Sequence of chain 1.F:
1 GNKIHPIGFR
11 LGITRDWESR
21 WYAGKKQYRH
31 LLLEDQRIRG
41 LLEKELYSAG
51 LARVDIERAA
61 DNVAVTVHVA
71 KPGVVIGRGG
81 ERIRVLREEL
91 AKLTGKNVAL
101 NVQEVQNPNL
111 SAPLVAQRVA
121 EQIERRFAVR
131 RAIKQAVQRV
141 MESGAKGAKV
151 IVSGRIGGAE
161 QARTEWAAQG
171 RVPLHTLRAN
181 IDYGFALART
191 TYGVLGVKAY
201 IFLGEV

Binding-site contacts:
Ligand atom C2' contacts residue GLN161 of chain 1.F at 4.3 Å.
Ligand atom N1 contacts residue GLN161 of chain 1.F at 4.0 Å.
Ligand atom C2 contacts residue GLN161 of chain 1.F at 4.3 Å.
Ligand atom O4' contacts residue GLN161 of chain 1.F at 3.5 Å (h-bond).
Ligand atom C4' contacts residue GLN161 of chain 1.F at 4.4 Å.
Ligand atom O2' contacts residue GLN161 of chain 1.F at 4.0 Å.
Ligand atom C1' contacts residue GLN161 of chain 1.F at 3.2 Å.

The small molecule below binds the protein below.
Small molecule (SMILES): N=c1ccn([C@@H]2O[C@H](CO[P](=O)(O)O[C@H]3[C@@H](O)[C@H](n4ccc(=O)[nH]c4=O)O[C@@H]3CO[P](=O)(O)O[C@H]3[C@@H](O)[C@H](n4ccc(=O)[nH]c4=O)O[C@@H]3CO[P](=O)(O)O[C@H]3[C@@H](O)[C@H](n4ccc(=O)[nH]c4=N)O[C@@H]3CO[P](=O)(O)O[C@H]3[C@@H](O)[C@H](n4ccc(=O)[nH]c4=O)O[C@@H]3CO[P](=O)(O)O[C@H]3[C@@H](O)[C@H](N4C=NC(N)=CC4)O[C@@H]3COP(=O)=O)[C@@H](O[P](=O)(O)OC[C@H]3O[C@@H](N4C=NC(N)=CC4)[C@H](O)[C@@H]3O[P](=O)(O)OC[C@H]3O[C@@H](N4C=NC(N)=CC4)[C@H](O)[C@@H]3O[P](=O)(O)OC[C@H]3O[C@@H](N4C=NC(N)=CC4)[C@H](O)[C@@H]3O)[C@H]2O)c(=O)[nH]1